Binding-site contacts:
Ligand atom CA contacts residue SO41 of chain 1.D at 3.4 Å.
Ligand atom C contacts residue GLY1 of chain 1.C at 3.5 Å.
Ligand atom CD contacts residue GLY219 of chain 1.A at 3.4 Å.
Ligand atom CZ contacts residue ASP192 of chain 1.A at 3.7 Å.
Ligand atom C contacts residue SO41 of chain 1.D at 3.4 Å.
Ligand atom NH1 contacts residue ASP192 of chain 1.A at 3.9 Å.
Ligand atom O contacts residue SO41 of chain 1.D at 4.1 Å.
Ligand atom CD contacts residue SER193 of chain 1.A at 3.9 Å.
Ligand atom C contacts residue SER217 of chain 1.A at 3.8 Å.
Ligand atom CG contacts residue VAL216 of chain 1.A at 4.0 Å (hydrophobic).
Ligand atom CZ contacts residue SER193 of chain 1.A at 2.7 Å.
Ligand atom CD contacts residue TRP218 of chain 1.A at 3.1 Å (hydrophobic).
Ligand atom N contacts residue GLY219 of chain 1.A at 3.3 Å (h-bond).
Ligand atom NH1 contacts residue GLY221 of chain 1.A at 3.1 Å (h-bond).
Ligand atom O contacts residue SER198 of chain 1.A at 3.0 Å (h-bond).
Ligand atom NH1 contacts residue SER193 of chain 1.A at 3.2 Å (h-bond).
Ligand atom CG contacts residue CYS194 of chain 1.A at 3.7 Å (hydrophobic).
Ligand atom C contacts residue SO41 of chain 1.D at 3.2 Å.
Ligand atom CG contacts residue SER193 of chain 1.A at 4.1 Å.
Ligand atom CZ contacts residue GLY229 of chain 1.A at 3.6 Å.
Ligand atom NH1 contacts residue GLY219 of chain 1.A at 3.9 Å.
Ligand atom C contacts residue SER198 of chain 1.A at 3.2 Å.
Ligand atom CZ contacts residue TRP218 of chain 1.A at 4.0 Å (hydrophobic).
Ligand atom O contacts residue SO41 of chain 1.D at 2.3 Å (h-bond).
Ligand atom NE contacts residue GLY229 of chain 1.A at 4.0 Å.
Ligand atom NE contacts residue SER193 of chain 1.A at 2.7 Å (h-bond).
Ligand atom C contacts residue GLY1 of chain 1.C at 4.1 Å.
Ligand atom CA contacts residue GLN195 of chain 1.A at 3.8 Å.
Ligand atom NE contacts residue GLY219 of chain 1.A at 4.0 Å.
Ligand atom CB contacts residue CYS194 of chain 1.A at 3.3 Å (hydrophobic).
Ligand atom O contacts residue GLY1 of chain 1.C at 3.8 Å.
Ligand atom O contacts residue SER217 of chain 1.A at 3.0 Å (h-bond).
Ligand atom NH2 contacts residue SER193 of chain 1.A at 2.2 Å (h-bond).
Ligand atom N contacts residue SO41 of chain 1.D at 3.7 Å.
Ligand atom NE contacts residue TRP218 of chain 1.A at 3.4 Å (h-bond).
Ligand atom O contacts residue GLN195 of chain 1.A at 3.6 Å.
Ligand atom O contacts residue TRP218 of chain 1.A at 3.4 Å.
Ligand atom NH2 contacts residue GLY229 of chain 1.A at 3.0 Å.
Ligand atom CB contacts residue GLN195 of chain 1.A at 3.5 Å.
Ligand atom NH2 contacts residue ASP192 of chain 1.A at 2.5 Å (salt-bridge).

Sequence of chain 1.C:
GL

This small molecule binds to this protein.
Small molecule (SMILES): C[C@H](N)C(=O)N[C@H](C=O)CCCN=C(N)N

Sequence of chain 1.A:
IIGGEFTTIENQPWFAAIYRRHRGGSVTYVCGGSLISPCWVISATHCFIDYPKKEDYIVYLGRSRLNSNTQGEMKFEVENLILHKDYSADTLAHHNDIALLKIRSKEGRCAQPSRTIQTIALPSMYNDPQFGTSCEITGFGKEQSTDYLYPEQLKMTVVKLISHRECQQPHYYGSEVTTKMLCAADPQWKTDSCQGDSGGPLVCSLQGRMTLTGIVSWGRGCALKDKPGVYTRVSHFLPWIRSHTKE